Binding-site contacts:
Ligand atom CD1 contacts residue THR43 of chain 3.G at 3.9 Å.
Ligand atom CE3 contacts residue HIS28 of chain 3.G at 4.0 Å.
Ligand atom CB contacts residue THR19 of chain 4.I at 3.7 Å.
Ligand atom CH2 contacts residue GLY17 of chain 3.G at 3.6 Å.
Ligand atom O contacts residue ARG20 of chain 4.I at 3.5 Å.
Ligand atom CG contacts residue SER47 of chain 4.I at 3.8 Å.
Ligand atom CB contacts residue SER47 of chain 4.I at 3.4 Å.
Ligand atom CA contacts residue SER47 of chain 4.I at 3.9 Å.
Ligand atom CD2 contacts residue THR46 of chain 3.G at 4.0 Å.
Ligand atom OXT contacts residue THR43 of chain 3.G at 2.6 Å (h-bond).
Ligand atom N contacts residue THR24 of chain 4.I at 2.8 Å (h-bond).
Ligand atom CZ3 contacts residue HIS28 of chain 3.G at 4.0 Å.
Ligand atom CB contacts residue THR24 of chain 4.I at 3.6 Å.
Ligand atom O contacts residue THR43 of chain 3.G at 3.6 Å.
Ligand atom CZ2 contacts residue ILE49 of chain 3.G at 3.9 Å (hydrophobic).
Ligand atom NE1 contacts residue GLN41 of chain 3.G at 2.8 Å (h-bond).
Ligand atom N contacts residue ASP23 of chain 4.I at 3.0 Å (salt-bridge).
Ligand atom CE3 contacts residue HIS27 of chain 3.G at 4.0 Å.
Ligand atom CD1 contacts residue GLN41 of chain 3.G at 3.6 Å.
Ligand atom O contacts residue SER47 of chain 4.I at 2.9 Å (h-bond).
Ligand atom CE2 contacts residue GLN41 of chain 3.G at 3.9 Å.
Ligand atom CD1 contacts residue SER47 of chain 4.I at 3.5 Å.
Ligand atom CA contacts residue THR24 of chain 4.I at 3.2 Å.
Ligand atom OXT contacts residue THR46 of chain 3.G at 2.8 Å (h-bond).
Ligand atom C contacts residue SER47 of chain 4.I at 3.5 Å.
Ligand atom CA contacts residue GLY21 of chain 4.I at 3.5 Å.
Ligand atom C contacts residue THR46 of chain 3.G at 3.9 Å.
Ligand atom N contacts residue GLY21 of chain 4.I at 2.8 Å (h-bond).
Ligand atom O contacts residue GLY21 of chain 4.I at 3.0 Å (h-bond).
Ligand atom CZ3 contacts residue GLY17 of chain 3.G at 3.6 Å.
Ligand atom NE1 contacts residue ALA40 of chain 3.G at 3.8 Å.
Ligand atom OXT contacts residue GLY21 of chain 4.I at 3.8 Å.
Ligand atom C contacts residue THR43 of chain 3.G at 3.5 Å.
Ligand atom CZ2 contacts residue ALA40 of chain 3.G at 3.9 Å (hydrophobic).
Ligand atom CZ2 contacts residue THR46 of chain 3.G at 3.9 Å.
Ligand atom C contacts residue GLY21 of chain 4.I at 3.3 Å.
Ligand atom OXT contacts residue HIS45 of chain 3.G at 3.8 Å.
Ligand atom N contacts residue THR19 of chain 4.I at 2.8 Å (h-bond).
Ligand atom CA contacts residue THR19 of chain 4.I at 3.8 Å.
Ligand atom O contacts residue THR19 of chain 4.I at 4.0 Å.

Sequence of chain 3.G:
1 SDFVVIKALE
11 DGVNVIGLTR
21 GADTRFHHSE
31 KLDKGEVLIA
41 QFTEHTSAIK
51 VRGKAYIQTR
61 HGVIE

Sequence of chain 4.I:
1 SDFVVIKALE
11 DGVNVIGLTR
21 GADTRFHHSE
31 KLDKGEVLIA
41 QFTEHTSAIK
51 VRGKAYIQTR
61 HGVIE

This protein binds this small molecule.
Small molecule (SMILES): N[C@@H](Cc1c[nH]c2ccccc12)C(=O)O